A protein and the small-molecule ligand that binds it are described below.
Small molecule (SMILES): COc1cccc2[nH]c(C(=O)N[C@@H](CC(C)C)C(=O)N[C@@H](C[C@@H]3CCNC3=O)[C@H](O)CO)cc12

Binding-site contacts:
Ligand atom O37 contacts residue HIS42 of chain 1.B at 2.7 Å (h-bond).
Ligand atom C6 contacts residue GLU167 of chain 1.B at 3.8 Å.
Ligand atom O33 contacts residue HIS164 of chain 1.B at 2.7 Å (h-bond).
Ligand atom O33 contacts residue GLU167 of chain 1.B at 3.4 Å.
Ligand atom O37 contacts residue CYS146 of chain 1.B at 3.1 Å (h-bond).
Ligand atom N14 contacts residue GLN190 of chain 1.B at 3.1 Å (h-bond).
Ligand atom N23 contacts residue HIS165 of chain 1.B at 2.9 Å (h-bond).
Ligand atom C36 contacts residue HIS42 of chain 1.B at 3.2 Å.
Ligand atom C32 contacts residue GLU167 of chain 1.B at 3.5 Å.
Ligand atom C26 contacts residue SER145 of chain 1.B at 3.7 Å.
Ligand atom C29 contacts residue ASN143 of chain 1.B at 3.5 Å.
Ligand atom C26 contacts residue CYS146 of chain 1.B at 3.3 Å (hydrophobic).
Ligand atom O35 contacts residue CYS146 of chain 1.B at 2.7 Å (h-bond).
Ligand atom C36 contacts residue CYS146 of chain 1.B at 2.8 Å (hydrophobic).
Ligand atom C9 contacts residue GLU167 of chain 1.B at 3.8 Å.
Ligand atom O13 contacts residue GLU167 of chain 1.B at 2.9 Å (salt-bridge).
Ligand atom C30 contacts residue LEU142 of chain 1.B at 3.7 Å (hydrophobic).
Ligand atom O33 contacts residue PHE141 of chain 1.B at 3.5 Å.
Ligand atom C3 contacts residue THR191 of chain 1.B at 3.8 Å.
Ligand atom O2 contacts residue GLN190 of chain 1.B at 3.4 Å (h-bond).
Ligand atom O33 contacts residue HIS173 of chain 1.B at 3.4 Å.
Ligand atom C34 contacts residue CYS146 of chain 1.B at 1.8 Å (hydrophobic).
Ligand atom C19 contacts residue HIS165 of chain 1.B at 3.5 Å.
Ligand atom C7 contacts residue GLU167 of chain 1.B at 3.6 Å.
Ligand atom C15 contacts residue HIS165 of chain 1.B at 3.4 Å.
Ligand atom C1 contacts residue GLN190 of chain 1.B at 3.4 Å.
Ligand atom N31 contacts residue GLU167 of chain 1.B at 3.3 Å (salt-bridge).
Ligand atom C32 contacts residue HIS164 of chain 1.B at 3.7 Å.
Ligand atom C24 contacts residue CYS146 of chain 1.B at 2.8 Å (hydrophobic).
Ligand atom O35 contacts residue GLY144 of chain 1.B at 3.6 Å.
Ligand atom C30 contacts residue ASN143 of chain 1.B at 3.5 Å.
Ligand atom C21 contacts residue HIS165 of chain 1.B at 3.6 Å.
Ligand atom O35 contacts residue SER145 of chain 1.B at 3.6 Å (h-bond).
Ligand atom N31 contacts residue PHE141 of chain 1.B at 3.5 Å (h-bond).
Ligand atom O2 contacts residue THR191 of chain 1.B at 3.6 Å (h-bond).
Ligand atom C17 contacts residue GLN190 of chain 1.B at 3.5 Å.
Ligand atom C10 contacts residue GLN190 of chain 1.B at 3.4 Å.
Ligand atom N23 contacts residue CYS146 of chain 1.B at 3.1 Å (h-bond).
Ligand atom N8 contacts residue GLU167 of chain 1.B at 2.7 Å (salt-bridge).
Ligand atom O13 contacts residue MET166 of chain 1.B at 3.3 Å.

Sequence of chain 1.B:
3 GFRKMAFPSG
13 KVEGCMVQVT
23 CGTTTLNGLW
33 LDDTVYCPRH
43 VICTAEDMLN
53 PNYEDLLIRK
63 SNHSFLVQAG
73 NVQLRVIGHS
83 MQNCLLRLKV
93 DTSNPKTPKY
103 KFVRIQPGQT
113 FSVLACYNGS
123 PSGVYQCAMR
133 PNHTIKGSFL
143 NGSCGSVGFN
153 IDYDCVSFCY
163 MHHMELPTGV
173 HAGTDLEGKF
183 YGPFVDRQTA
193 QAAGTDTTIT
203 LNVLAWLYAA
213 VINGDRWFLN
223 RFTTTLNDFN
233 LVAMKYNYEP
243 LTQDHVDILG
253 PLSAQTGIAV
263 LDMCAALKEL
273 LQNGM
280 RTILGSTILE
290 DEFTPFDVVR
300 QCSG